Sequence of chain 51.C:
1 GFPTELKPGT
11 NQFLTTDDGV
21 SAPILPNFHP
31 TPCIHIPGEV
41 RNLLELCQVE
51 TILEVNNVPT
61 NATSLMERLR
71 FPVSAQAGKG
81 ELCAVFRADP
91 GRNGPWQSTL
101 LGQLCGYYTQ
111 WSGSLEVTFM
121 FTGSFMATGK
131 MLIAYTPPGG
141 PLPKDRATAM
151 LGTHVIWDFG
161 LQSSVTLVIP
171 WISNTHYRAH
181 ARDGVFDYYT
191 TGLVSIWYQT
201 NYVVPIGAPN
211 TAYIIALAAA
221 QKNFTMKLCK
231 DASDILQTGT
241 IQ

Sequence of chain 51.A:
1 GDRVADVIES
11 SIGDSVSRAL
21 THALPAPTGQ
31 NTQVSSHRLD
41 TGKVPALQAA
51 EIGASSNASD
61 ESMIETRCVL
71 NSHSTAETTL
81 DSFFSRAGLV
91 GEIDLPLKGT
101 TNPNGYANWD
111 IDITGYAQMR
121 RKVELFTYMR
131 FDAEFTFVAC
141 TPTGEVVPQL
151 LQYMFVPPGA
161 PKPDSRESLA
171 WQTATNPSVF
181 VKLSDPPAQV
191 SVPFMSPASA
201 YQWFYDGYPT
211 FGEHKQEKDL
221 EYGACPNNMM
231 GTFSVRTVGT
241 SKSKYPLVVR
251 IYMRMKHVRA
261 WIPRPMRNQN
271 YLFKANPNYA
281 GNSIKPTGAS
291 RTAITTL

Binding-site contacts:
Ligand atom CAU contacts residue TYR201 of chain 51.A at 3.8 Å (hydrophobic).
Ligand atom CAC contacts residue PHE137 of chain 51.A at 3.8 Å (hydrophobic).
Ligand atom CAM contacts residue VAL192 of chain 51.A at 3.3 Å (hydrophobic).
Ligand atom CAH contacts residue GLN202 of chain 51.A at 3.7 Å.
Ligand atom OAB contacts residue ASP112 of chain 51.A at 3.5 Å.
Ligand atom CBC contacts residue TRP203 of chain 51.A at 3.2 Å (hydrophobic).
Ligand atom CAE contacts residue THR114 of chain 51.A at 3.5 Å.
Ligand atom OAW contacts residue MET195 of chain 51.A at 3.5 Å.
Ligand atom OAB contacts residue ILE113 of chain 51.A at 3.2 Å (h-bond).
Ligand atom CAN contacts residue PHE155 of chain 51.A at 3.6 Å (hydrophobic).
Ligand atom CAK contacts residue MET195 of chain 51.A at 3.6 Å (hydrophobic).
Ligand atom CAY contacts residue PHE155 of chain 51.A at 3.8 Å (hydrophobic).
Ligand atom CAI contacts residue THR114 of chain 51.A at 3.8 Å.
Ligand atom CAD contacts residue GLN202 of chain 51.A at 3.5 Å.
Ligand atom CAG contacts residue PHE137 of chain 51.A at 3.7 Å (hydrophobic).
Ligand atom NBE contacts residue ASN228 of chain 51.A at 3.9 Å.
Ligand atom CAU contacts residue ASN228 of chain 51.A at 3.6 Å.
Ligand atom CAE contacts residue ASP112 of chain 51.A at 3.7 Å.
Ligand atom CBC contacts residue ASN228 of chain 51.A at 3.9 Å.
Ligand atom CAL contacts residue ILE111 of chain 51.A at 3.6 Å (hydrophobic).
Ligand atom CAR contacts residue PHE135 of chain 51.A at 3.4 Å (hydrophobic).
Ligand atom CAM contacts residue ILE24 of chain 51.C at 3.7 Å (hydrophobic).
Ligand atom CAA contacts residue ILE24 of chain 51.C at 3.8 Å (hydrophobic).
Ligand atom CAJ contacts residue ILE111 of chain 51.A at 3.3 Å (hydrophobic).
Ligand atom CAC contacts residue PHE233 of chain 51.A at 3.1 Å (hydrophobic).
Ligand atom CAZ contacts residue MET195 of chain 51.A at 3.9 Å (hydrophobic).
Ligand atom CAI contacts residue ASP112 of chain 51.A at 3.5 Å.
Ligand atom NBE contacts residue TRP203 of chain 51.A at 3.2 Å.
Ligand atom CAU contacts residue TRP203 of chain 51.A at 3.7 Å (hydrophobic).
Ligand atom CAT contacts residue TYR201 of chain 51.A at 3.5 Å (hydrophobic).
Ligand atom CAX contacts residue TRP203 of chain 51.A at 3.6 Å (hydrophobic).
Ligand atom CAD contacts residue ASN228 of chain 51.A at 3.5 Å.
Ligand atom CAA contacts residue PRO177 of chain 51.A at 3.8 Å (hydrophobic).
Ligand atom CAH contacts residue ASN228 of chain 51.A at 3.2 Å.
Ligand atom CAG contacts residue PHE233 of chain 51.A at 3.2 Å (hydrophobic).
Ligand atom CAI contacts residue TRP203 of chain 51.A at 3.6 Å (hydrophobic).
Ligand atom OAW contacts residue ILE111 of chain 51.A at 3.6 Å.
Ligand atom CAP contacts residue ILE111 of chain 51.A at 3.8 Å (hydrophobic).
Ligand atom CAK contacts residue VAL192 of chain 51.A at 3.1 Å (hydrophobic).
Ligand atom CAH contacts residue TRP203 of chain 51.A at 3.5 Å (hydrophobic).

Sequence of chain 52.C:
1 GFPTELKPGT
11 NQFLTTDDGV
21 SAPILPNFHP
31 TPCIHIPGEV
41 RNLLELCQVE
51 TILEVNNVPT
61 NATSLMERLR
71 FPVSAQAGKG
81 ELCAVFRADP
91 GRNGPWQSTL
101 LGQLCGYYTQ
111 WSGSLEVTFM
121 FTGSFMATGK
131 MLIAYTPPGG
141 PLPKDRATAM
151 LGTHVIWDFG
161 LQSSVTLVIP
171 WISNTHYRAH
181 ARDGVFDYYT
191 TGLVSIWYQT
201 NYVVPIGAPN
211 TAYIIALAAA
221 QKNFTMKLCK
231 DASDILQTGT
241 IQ

This protein binds this small molecule.
Small molecule (SMILES): Cc1cccc(-c2ccc(OCCCCCN3CCN(c4ccncc4)C3=O)cc2)c1